Binding-site contacts:
Ligand atom C2A contacts residue HIS258 of chain 1.A at 3.4 Å.
Ligand atom O2D contacts residue SER255 of chain 1.A at 3.4 Å (h-bond).
Ligand atom O1A contacts residue TYR214 of chain 1.A at 2.6 Å (h-bond).
Ligand atom C4A contacts residue HIS258 of chain 1.A at 3.3 Å.
Ligand atom CHA contacts residue HIS258 of chain 1.A at 3.4 Å.
Ligand atom C2B contacts residue TYR261 of chain 1.A at 3.1 Å (hydrophobic).
Ligand atom ND contacts residue ASP205 of chain 1.A at 3.0 Å (salt-bridge).
Ligand atom O1D contacts residue VAL254 of chain 1.A at 3.4 Å.
Ligand atom C3C contacts residue SER204 of chain 1.A at 3.2 Å.
Ligand atom CAC contacts residue SER204 of chain 1.A at 3.1 Å.
Ligand atom O2D contacts residue ILE24 of chain 1.A at 3.2 Å.
Ligand atom CBA contacts residue HIS258 of chain 1.A at 3.3 Å.
Ligand atom O2A contacts residue THR270 of chain 1.A at 3.3 Å.
Ligand atom NC contacts residue ASP205 of chain 1.A at 3.1 Å (salt-bridge).
Ligand atom OC contacts residue ASP205 of chain 1.A at 3.0 Å (salt-bridge).
Ligand atom CMB contacts residue TYR261 of chain 1.A at 2.3 Å (hydrophobic).
Ligand atom CMD contacts residue SER255 of chain 1.A at 3.4 Å.
Ligand atom O1D contacts residue ARG252 of chain 1.A at 2.7 Å (salt-bridge).
Ligand atom OC contacts residue TYR261 of chain 1.A at 3.3 Å.
Ligand atom NA contacts residue HIS258 of chain 1.A at 3.0 Å (h-bond).
Ligand atom O2D contacts residue ARG252 of chain 1.A at 2.8 Å (salt-bridge).
Ligand atom O1D contacts residue TYR214 of chain 1.A at 2.7 Å (h-bond).
Ligand atom OB contacts residue SER286 of chain 1.A at 2.7 Å (h-bond).
Ligand atom CGA contacts residue TYR214 of chain 1.A at 3.3 Å (hydrophobic).
Ligand atom C1A contacts residue HIS258 of chain 1.A at 3.1 Å.
Ligand atom CAA contacts residue TYR214 of chain 1.A at 2.8 Å (hydrophobic).
Ligand atom O2A contacts residue VAL272 of chain 1.A at 3.0 Å.
Ligand atom NA contacts residue ASP205 of chain 1.A at 3.0 Å (salt-bridge).
Ligand atom O2A contacts residue ILE222 of chain 1.A at 3.3 Å.
Ligand atom CAB contacts residue TYR201 of chain 1.A at 3.3 Å (hydrophobic).
Ligand atom OB contacts residue HIS288 of chain 1.A at 3.0 Å.
Ligand atom OB contacts residue MET172 of chain 1.A at 3.3 Å.
Ligand atom CBC contacts residue CYS19 of chain 1.A at 1.8 Å (hydrophobic).
Ligand atom CBB contacts residue MET172 of chain 1.A at 3.3 Å (hydrophobic).
Ligand atom CMB contacts residue ASP205 of chain 1.A at 3.1 Å.
Ligand atom CGA contacts residue VAL272 of chain 1.A at 3.4 Å (hydrophobic).
Ligand atom CGD contacts residue ARG252 of chain 1.A at 3.2 Å.
Ligand atom CAC contacts residue CYS19 of chain 1.A at 3.0 Å (hydrophobic).
Ligand atom CGA contacts residue ILE222 of chain 1.A at 3.4 Å (hydrophobic).
Ligand atom CMB contacts residue TYR201 of chain 1.A at 3.1 Å (hydrophobic).

A protein and the small-molecule ligand that binds it are described below.
Small molecule (SMILES): C=CC1=C(C)/C(=C/c2[nH]c(/C=C3\N=C(/C=C4\NC(=O)C(C)=C4C=C)C(C)=C3CCC(=O)O)c(CCC(=O)O)c2C)NC1=O

Sequence of chain 1.A:
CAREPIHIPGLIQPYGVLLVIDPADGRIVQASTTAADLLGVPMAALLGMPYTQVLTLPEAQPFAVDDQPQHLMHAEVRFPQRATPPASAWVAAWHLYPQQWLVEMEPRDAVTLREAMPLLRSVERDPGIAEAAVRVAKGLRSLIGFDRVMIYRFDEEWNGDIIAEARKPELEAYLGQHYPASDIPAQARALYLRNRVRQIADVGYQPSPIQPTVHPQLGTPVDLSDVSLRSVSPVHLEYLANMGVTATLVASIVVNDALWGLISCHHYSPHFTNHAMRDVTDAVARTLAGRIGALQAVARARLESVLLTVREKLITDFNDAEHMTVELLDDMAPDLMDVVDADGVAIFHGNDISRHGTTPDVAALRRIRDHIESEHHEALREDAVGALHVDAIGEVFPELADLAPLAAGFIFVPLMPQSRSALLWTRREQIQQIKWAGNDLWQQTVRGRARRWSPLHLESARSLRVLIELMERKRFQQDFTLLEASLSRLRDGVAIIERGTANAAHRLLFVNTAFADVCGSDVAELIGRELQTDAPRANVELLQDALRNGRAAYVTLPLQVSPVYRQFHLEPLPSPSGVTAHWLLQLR